Sequence of chain 1.M:
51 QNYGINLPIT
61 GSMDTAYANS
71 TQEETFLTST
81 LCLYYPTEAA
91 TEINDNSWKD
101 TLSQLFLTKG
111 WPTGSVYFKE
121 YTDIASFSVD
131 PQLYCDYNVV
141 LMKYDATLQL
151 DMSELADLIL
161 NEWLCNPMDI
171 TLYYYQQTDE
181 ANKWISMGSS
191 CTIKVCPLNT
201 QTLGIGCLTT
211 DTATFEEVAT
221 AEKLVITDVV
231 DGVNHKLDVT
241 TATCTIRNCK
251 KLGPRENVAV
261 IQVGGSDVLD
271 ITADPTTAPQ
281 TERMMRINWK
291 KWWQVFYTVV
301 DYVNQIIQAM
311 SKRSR

This protein binds this small molecule.
Small molecule (SMILES): CC(=O)N[C@@H]1[C@@H](O)[C@H](O)[C@@H](CO)O[C@H]1O

Binding-site contacts:
Ligand atom C1 contacts residue ASN69 of chain 1.M at 1.5 Å.
Ligand atom C2 contacts residue ASN69 of chain 1.M at 2.5 Å.
Ligand atom N2 contacts residue ASN69 of chain 1.M at 2.9 Å (h-bond).
Ligand atom C5 contacts residue ASN69 of chain 1.M at 3.7 Å.
Ligand atom O5 contacts residue ASN69 of chain 1.M at 2.5 Å (h-bond).
Ligand atom C8 contacts residue ASN69 of chain 1.M at 4.3 Å.
Ligand atom O7 contacts residue ASN69 of chain 1.M at 3.0 Å.
Ligand atom C7 contacts residue ASN69 of chain 1.M at 3.2 Å.
Ligand atom C4 contacts residue ASN69 of chain 1.M at 4.2 Å.
Ligand atom C3 contacts residue ASN69 of chain 1.M at 3.8 Å.
Ligand atom O6 contacts residue ASN69 of chain 1.M at 4.2 Å.